Sequence of chain 1.E:
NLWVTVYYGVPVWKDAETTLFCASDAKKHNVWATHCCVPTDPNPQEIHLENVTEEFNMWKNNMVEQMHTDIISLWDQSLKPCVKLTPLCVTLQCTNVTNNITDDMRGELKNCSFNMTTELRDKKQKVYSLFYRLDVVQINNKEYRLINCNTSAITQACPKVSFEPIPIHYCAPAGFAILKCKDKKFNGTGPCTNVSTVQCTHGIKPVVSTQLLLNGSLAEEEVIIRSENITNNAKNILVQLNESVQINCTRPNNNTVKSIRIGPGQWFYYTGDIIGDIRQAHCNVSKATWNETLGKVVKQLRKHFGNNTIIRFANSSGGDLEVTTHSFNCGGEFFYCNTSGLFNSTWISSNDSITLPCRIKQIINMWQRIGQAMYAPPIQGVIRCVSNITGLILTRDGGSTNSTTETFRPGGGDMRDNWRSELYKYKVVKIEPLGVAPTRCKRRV

Binding-site contacts:
Ligand atom C8 contacts residue GLY390 of chain 1.E at 4.1 Å.
Ligand atom O5 contacts residue ASN393 of chain 1.E at 2.5 Å (h-bond).
Ligand atom C8 contacts residue ASN393 of chain 1.E at 4.0 Å.
Ligand atom C3 contacts residue ASN393 of chain 1.E at 3.9 Å.
Ligand atom O7 contacts residue ASN393 of chain 1.E at 3.4 Å (h-bond).
Ligand atom C4 contacts residue ASN393 of chain 1.E at 4.4 Å.
Ligand atom C5 contacts residue ASN393 of chain 1.E at 3.9 Å.
Ligand atom N2 contacts residue ASN393 of chain 1.E at 2.9 Å (h-bond).
Ligand atom C2 contacts residue ASN393 of chain 1.E at 2.5 Å.
Ligand atom C8 contacts residue SER389 of chain 1.E at 3.5 Å.
Ligand atom C1 contacts residue ASN393 of chain 1.E at 1.5 Å.
Ligand atom C7 contacts residue ASN393 of chain 1.E at 3.3 Å.

This protein binds this small molecule.
Small molecule (SMILES): CC(=O)N[C@@H]1[C@@H](O)[C@H](O)[C@@H](CO)O[C@H]1O